Sequence of chain 7.A:
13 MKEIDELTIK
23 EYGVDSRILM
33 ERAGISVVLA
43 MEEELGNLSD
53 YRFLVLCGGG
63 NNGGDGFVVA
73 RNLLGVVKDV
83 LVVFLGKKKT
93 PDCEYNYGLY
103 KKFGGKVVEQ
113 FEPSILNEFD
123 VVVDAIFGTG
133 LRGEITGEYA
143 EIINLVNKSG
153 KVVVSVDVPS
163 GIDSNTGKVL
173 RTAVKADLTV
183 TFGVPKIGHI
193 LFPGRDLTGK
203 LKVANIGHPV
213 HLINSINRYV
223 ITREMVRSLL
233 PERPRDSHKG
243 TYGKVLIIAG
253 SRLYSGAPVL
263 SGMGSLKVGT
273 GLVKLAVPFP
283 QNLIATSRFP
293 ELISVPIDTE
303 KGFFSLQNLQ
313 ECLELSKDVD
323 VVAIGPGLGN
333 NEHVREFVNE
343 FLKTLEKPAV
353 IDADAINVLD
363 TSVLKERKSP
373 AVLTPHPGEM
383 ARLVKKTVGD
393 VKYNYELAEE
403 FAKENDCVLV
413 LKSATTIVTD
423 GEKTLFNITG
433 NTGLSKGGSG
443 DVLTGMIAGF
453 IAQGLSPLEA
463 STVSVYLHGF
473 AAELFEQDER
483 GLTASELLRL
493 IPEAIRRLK

Sequence of chain 3.A:
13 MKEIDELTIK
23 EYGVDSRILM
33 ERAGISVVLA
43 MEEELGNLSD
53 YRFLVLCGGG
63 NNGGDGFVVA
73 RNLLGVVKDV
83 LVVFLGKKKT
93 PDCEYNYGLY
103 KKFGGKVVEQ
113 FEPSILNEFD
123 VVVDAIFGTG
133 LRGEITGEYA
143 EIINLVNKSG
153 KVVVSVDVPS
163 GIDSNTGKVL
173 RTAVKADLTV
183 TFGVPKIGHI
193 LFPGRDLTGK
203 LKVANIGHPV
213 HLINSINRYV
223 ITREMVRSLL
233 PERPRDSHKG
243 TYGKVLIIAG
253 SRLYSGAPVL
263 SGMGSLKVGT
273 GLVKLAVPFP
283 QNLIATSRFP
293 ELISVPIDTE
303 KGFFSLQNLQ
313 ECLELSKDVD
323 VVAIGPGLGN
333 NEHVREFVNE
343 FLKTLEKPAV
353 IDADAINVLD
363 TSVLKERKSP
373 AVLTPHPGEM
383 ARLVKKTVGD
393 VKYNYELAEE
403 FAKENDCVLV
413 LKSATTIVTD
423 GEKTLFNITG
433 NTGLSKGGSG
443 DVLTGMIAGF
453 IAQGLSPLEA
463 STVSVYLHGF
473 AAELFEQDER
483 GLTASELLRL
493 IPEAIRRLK

Binding-site contacts:
Ligand atom CH2 contacts residue ARG34 of chain 7.A at 3.4 Å.
Ligand atom NE1 contacts residue ASN207 of chain 7.A at 3.5 Å (h-bond).
Ligand atom CZ2 contacts residue ASN74 of chain 3.A at 3.5 Å.
Ligand atom CG contacts residue VAL40 of chain 3.A at 3.7 Å (hydrophobic).
Ligand atom CH2 contacts residue ILE37 of chain 3.A at 3.7 Å (hydrophobic).
Ligand atom NE1 contacts residue ASN74 of chain 3.A at 2.9 Å (h-bond).
Ligand atom C contacts residue GLU44 of chain 3.A at 3.2 Å.
Ligand atom CD1 contacts residue ASN207 of chain 7.A at 3.5 Å.
Ligand atom O contacts residue VAL205 of chain 7.A at 2.9 Å (h-bond).
Ligand atom CE2 contacts residue ASN207 of chain 7.A at 3.5 Å.
Ligand atom CE2 contacts residue GLU45 of chain 7.A at 3.8 Å.
Ligand atom O contacts residue VAL205 of chain 7.A at 3.5 Å (h-bond).
Ligand atom N contacts residue GLU44 of chain 3.A at 3.0 Å (salt-bridge).
Ligand atom O contacts residue ASN207 of chain 7.A at 2.8 Å (h-bond).
Ligand atom CD2 contacts residue VAL40 of chain 3.A at 3.6 Å (hydrophobic).
Ligand atom C contacts residue GLU44 of chain 3.A at 3.8 Å.
Ligand atom C contacts residue VAL205 of chain 7.A at 3.5 Å (hydrophobic).
Ligand atom CB contacts residue GLU44 of chain 3.A at 3.1 Å.
Ligand atom CZ contacts residue SER38 of chain 7.A at 3.4 Å.
Ligand atom N contacts residue GLU44 of chain 3.A at 2.9 Å (salt-bridge).
Ligand atom CD2 contacts residue LEU41 of chain 7.A at 3.6 Å (hydrophobic).
Ligand atom CA contacts residue ASN49 of chain 3.A at 3.8 Å.
Ligand atom CD1 contacts residue ASN74 of chain 3.A at 3.7 Å.
Ligand atom CE2 contacts residue VAL40 of chain 3.A at 3.7 Å (hydrophobic).
Ligand atom O contacts residue ASN207 of chain 7.A at 3.1 Å (h-bond).
Ligand atom CD2 contacts residue GLU45 of chain 7.A at 3.6 Å.
Ligand atom CZ contacts residue ALA42 of chain 7.A at 3.6 Å (hydrophobic).
Ligand atom CA contacts residue GLU44 of chain 3.A at 3.4 Å.
Ligand atom O contacts residue ALA206 of chain 7.A at 3.2 Å.
Ligand atom CA contacts residue GLU44 of chain 3.A at 3.7 Å.
Ligand atom CA contacts residue VAL205 of chain 7.A at 3.3 Å (hydrophobic).
Ligand atom CZ2 contacts residue ASN207 of chain 7.A at 3.6 Å.
Ligand atom O contacts residue LYS204 of chain 7.A at 3.8 Å.
Ligand atom CZ2 contacts residue ARG34 of chain 7.A at 3.6 Å.
Ligand atom CE1 contacts residue SER38 of chain 7.A at 3.8 Å.
Ligand atom CB contacts residue GLU44 of chain 3.A at 3.5 Å.
Ligand atom N contacts residue VAL205 of chain 7.A at 2.8 Å (h-bond).
Ligand atom O contacts residue ASN49 of chain 3.A at 2.8 Å (h-bond).
Ligand atom CE1 contacts residue ALA206 of chain 7.A at 3.8 Å (hydrophobic).
Ligand atom C contacts residue ASN49 of chain 3.A at 3.5 Å.

A small-molecule ligand and the protein it binds are described below.
Small molecule (SMILES): CC(C)C[C@H](NC(=O)[C@H](CC1=c2ccccc2=NC1)NC(=O)[C@H](C)NC(=O)[C@@H]1CCCN1C(=O)[C@H](C)N)C(=O)N[C@@H](Cc1ccccc1)C(=O)N[C@@H](CCC(=O)O)C(=O)N[C@@H](C)C=O